This protein binds this small molecule.
Small molecule (SMILES): Nc1ncnc2c1ncn2[C@@H]1O[C@H](CO[P](=O)(O)O[P](=O)(O)CP(=O)(O)O)[C@@H](O)[C@H]1O

Binding-site contacts:
Ligand atom N3 contacts residue TYR185 of chain 1.F at 3.5 Å.
Ligand atom O2' contacts residue THR241 of chain 1.F at 2.7 Å (h-bond).
Ligand atom O2B contacts residue ASN242 of chain 1.F at 3.5 Å (h-bond).
Ligand atom O3G contacts residue GLU331 of chain 1.F at 2.9 Å (salt-bridge).
Ligand atom O1B contacts residue LYS74 of chain 1.F at 3.5 Å (salt-bridge).
Ligand atom O3G contacts residue MG1 of chain 1.Y at 2.5 Å.
Ligand atom C3B contacts residue ASN242 of chain 1.F at 3.7 Å.
Ligand atom O2G contacts residue ASN333 of chain 1.F at 3.5 Å (h-bond).
Ligand atom O1G contacts residue ARG222 of chain 1.F at 3.1 Å (salt-bridge).
Ligand atom PG contacts residue ASN333 of chain 1.F at 3.7 Å.
Ligand atom C5' contacts residue ASN242 of chain 1.F at 3.4 Å.
Ligand atom PG contacts residue MG1 of chain 1.Y at 3.7 Å.
Ligand atom O1A contacts residue ILE330 of chain 1.F at 3.6 Å.
Ligand atom O3' contacts residue THR241 of chain 1.F at 3.1 Å (h-bond).
Ligand atom C1' contacts residue HIS239 of chain 1.F at 3.7 Å.
Ligand atom N3 contacts residue LYS198 of chain 1.F at 2.9 Å (salt-bridge).
Ligand atom C2 contacts residue LEU186 of chain 1.F at 3.5 Å (hydrophobic).
Ligand atom PB contacts residue MG1 of chain 1.Y at 3.7 Å.
Ligand atom O1G contacts residue ARG202 of chain 1.F at 3.0 Å (salt-bridge).
Ligand atom O3G contacts residue ASN333 of chain 1.F at 2.3 Å (h-bond).
Ligand atom O1B contacts residue MG1 of chain 1.Y at 2.6 Å.
Ligand atom O2G contacts residue ASP318 of chain 1.F at 2.7 Å (salt-bridge).
Ligand atom N7 contacts residue LYS150 of chain 1.F at 3.2 Å (salt-bridge).
Ligand atom N6 contacts residue ILE148 of chain 1.F at 3.8 Å.
Ligand atom C4' contacts residue ASN242 of chain 1.F at 3.4 Å.
Ligand atom C2 contacts residue TYR185 of chain 1.F at 3.5 Å (hydrophobic).
Ligand atom N1 contacts residue TYR185 of chain 1.F at 3.6 Å.
Ligand atom C8 contacts residue LYS150 of chain 1.F at 3.6 Å.
Ligand atom O3' contacts residue ASP200 of chain 1.F at 3.7 Å.
Ligand atom N6 contacts residue LYS184 of chain 1.F at 3.1 Å (salt-bridge).
Ligand atom O3A contacts residue ASN242 of chain 1.F at 3.8 Å.
Ligand atom N1 contacts residue LEU186 of chain 1.F at 3.0 Å (h-bond).
Ligand atom O2A contacts residue LYS150 of chain 1.F at 3.4 Å.
Ligand atom O1B contacts residue GLU331 of chain 1.F at 2.8 Å (salt-bridge).
Ligand atom N6 contacts residue GLN183 of chain 1.F at 3.0 Å (h-bond).
Ligand atom N7 contacts residue GLN183 of chain 1.F at 3.4 Å (h-bond).
Ligand atom O1A contacts residue GLU331 of chain 1.F at 3.3 Å (salt-bridge).
Ligand atom O2G contacts residue GLU331 of chain 1.F at 3.6 Å (salt-bridge).
Ligand atom O2A contacts residue LYS74 of chain 1.F at 3.5 Å (salt-bridge).
Ligand atom C2 contacts residue LYS198 of chain 1.F at 3.5 Å.

Sequence of chain 1.F:
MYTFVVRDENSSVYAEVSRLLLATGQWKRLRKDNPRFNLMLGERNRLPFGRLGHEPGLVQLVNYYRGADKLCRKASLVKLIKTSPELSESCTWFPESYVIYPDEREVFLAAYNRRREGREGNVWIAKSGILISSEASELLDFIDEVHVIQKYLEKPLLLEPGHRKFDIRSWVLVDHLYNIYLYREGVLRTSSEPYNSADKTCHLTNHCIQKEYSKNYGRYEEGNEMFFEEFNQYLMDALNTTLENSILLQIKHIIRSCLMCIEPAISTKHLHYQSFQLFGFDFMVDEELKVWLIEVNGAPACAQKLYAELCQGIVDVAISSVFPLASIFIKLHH